The small molecule below binds the protein below.
Small molecule (SMILES): CC(=O)N[C@H]1[C@H](O[C@H]2[C@H](O)[C@@H](NC(C)=O)CO[C@@H]2CO)O[C@H](CO)[C@@H](O)[C@@H]1O

Sequence of chain 1.B:
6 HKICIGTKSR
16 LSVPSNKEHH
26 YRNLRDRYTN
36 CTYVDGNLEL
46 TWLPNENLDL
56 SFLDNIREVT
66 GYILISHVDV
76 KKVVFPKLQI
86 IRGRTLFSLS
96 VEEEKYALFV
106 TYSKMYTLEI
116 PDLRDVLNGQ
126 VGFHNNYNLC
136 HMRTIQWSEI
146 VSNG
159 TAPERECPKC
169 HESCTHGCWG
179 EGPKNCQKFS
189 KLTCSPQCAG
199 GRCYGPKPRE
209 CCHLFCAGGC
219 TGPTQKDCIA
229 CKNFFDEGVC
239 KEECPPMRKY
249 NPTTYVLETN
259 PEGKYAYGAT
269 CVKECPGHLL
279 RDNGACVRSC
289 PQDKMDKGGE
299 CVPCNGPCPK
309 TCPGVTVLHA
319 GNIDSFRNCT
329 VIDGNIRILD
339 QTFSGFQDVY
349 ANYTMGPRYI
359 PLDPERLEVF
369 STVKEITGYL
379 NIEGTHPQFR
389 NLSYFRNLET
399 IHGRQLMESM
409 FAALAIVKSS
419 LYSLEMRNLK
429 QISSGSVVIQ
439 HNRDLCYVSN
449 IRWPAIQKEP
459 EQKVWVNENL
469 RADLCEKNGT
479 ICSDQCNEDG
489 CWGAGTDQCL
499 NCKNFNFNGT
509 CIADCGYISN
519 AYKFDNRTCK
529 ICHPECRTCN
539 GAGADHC

Binding-site contacts:
Ligand atom O6 contacts residue GLN386 of chain 1.B at 3.1 Å (h-bond).
Ligand atom O5 contacts residue ASN389 of chain 1.B at 2.3 Å (h-bond).
Ligand atom C6 contacts residue GLN386 of chain 1.B at 3.9 Å.
Ligand atom C2 contacts residue ASN389 of chain 1.B at 2.7 Å.
Ligand atom O6 contacts residue ARG388 of chain 1.B at 4.1 Å.
Ligand atom C6 contacts residue ASN389 of chain 1.B at 4.4 Å.
Ligand atom N2 contacts residue ASN389 of chain 1.B at 3.1 Å (h-bond).
Ligand atom C8 contacts residue GLU423 of chain 1.B at 3.4 Å.
Ligand atom C8 contacts residue GLU366 of chain 1.B at 3.9 Å.
Ligand atom O6 contacts residue TYR392 of chain 1.B at 3.0 Å (h-bond).
Ligand atom O7 contacts residue ASN389 of chain 1.B at 3.5 Å (h-bond).
Ligand atom C4 contacts residue ASN389 of chain 1.B at 4.3 Å.
Ligand atom O7 contacts residue GLU423 of chain 1.B at 4.5 Å.
Ligand atom C7 contacts residue GLU423 of chain 1.B at 4.3 Å.
Ligand atom O6 contacts residue ASN389 of chain 1.B at 3.9 Å.
Ligand atom C7 contacts residue ASN389 of chain 1.B at 3.4 Å.
Ligand atom O5 contacts residue ARG388 of chain 1.B at 4.2 Å.
Ligand atom C6 contacts residue TYR392 of chain 1.B at 4.0 Å (hydrophobic).
Ligand atom C1 contacts residue ASN389 of chain 1.B at 1.4 Å.
Ligand atom C5 contacts residue ASN389 of chain 1.B at 3.5 Å.
Ligand atom C3 contacts residue ASN389 of chain 1.B at 4.0 Å.